Binding-site contacts:
Ligand atom OBH contacts residue LYS90 of chain 1.S at 4.4 Å.

A small-molecule ligand and the protein it binds are described below.
Small molecule (SMILES): CC[C@H]1OC(=O)[C@H](C)[C@@H](O[C@H]2C[C@@](C)(OC)[C@@H](O)[C@H](C)O2)[C@H](C)[C@@H](O[C@@H]2O[C@H](C)C[C@H](N(C)C)[C@H]2O)[C@](C)(O)C[C@@H](C)[C@@H]2N[C@@H](COCCOC)O[C@H]([C@H]2C)[C@]1(C)O

Sequence of chain 1.S:
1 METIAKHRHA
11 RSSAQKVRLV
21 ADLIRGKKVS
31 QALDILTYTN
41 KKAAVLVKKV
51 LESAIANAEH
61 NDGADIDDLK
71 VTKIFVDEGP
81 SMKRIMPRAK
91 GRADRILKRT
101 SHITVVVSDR